This protein binds this small molecule.
Small molecule (SMILES): [H]/N=C(\N)N[C@H]1C=C(C(=O)O)O[C@@H]([C@H](O)[C@H](O)CO)[C@@H]1NC(C)=O

Sequence of chain 2.A:
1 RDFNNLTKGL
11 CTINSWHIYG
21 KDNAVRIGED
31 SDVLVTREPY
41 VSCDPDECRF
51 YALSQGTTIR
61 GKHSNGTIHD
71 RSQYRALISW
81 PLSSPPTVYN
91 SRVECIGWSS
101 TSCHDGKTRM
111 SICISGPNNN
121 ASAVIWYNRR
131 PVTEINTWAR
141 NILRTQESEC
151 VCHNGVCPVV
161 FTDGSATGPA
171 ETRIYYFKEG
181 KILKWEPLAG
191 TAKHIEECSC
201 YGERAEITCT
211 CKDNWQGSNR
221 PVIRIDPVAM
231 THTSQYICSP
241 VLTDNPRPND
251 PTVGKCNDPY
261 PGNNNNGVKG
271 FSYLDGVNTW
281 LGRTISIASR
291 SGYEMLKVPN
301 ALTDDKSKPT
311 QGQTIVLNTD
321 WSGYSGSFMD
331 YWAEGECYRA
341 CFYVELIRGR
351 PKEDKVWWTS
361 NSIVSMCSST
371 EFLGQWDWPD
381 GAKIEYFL

Binding-site contacts:
Ligand atom O1B contacts residue TYR324 of chain 2.A at 3.3 Å (h-bond).
Ligand atom C2 contacts residue TYR324 of chain 2.A at 2.8 Å (hydrophobic).
Ligand atom O1B contacts residue ARG290 of chain 2.A at 2.9 Å (salt-bridge).
Ligand atom C9 contacts residue ALA166 of chain 2.A at 3.7 Å (hydrophobic).
Ligand atom NH2 contacts residue ARG75 of chain 2.A at 3.4 Å (salt-bridge).
Ligand atom O10 contacts residue ASP70 of chain 2.A at 3.3 Å.
Ligand atom CZ contacts residue GLU38 of chain 2.A at 3.6 Å.
Ligand atom O8 contacts residue LYS212 of chain 2.A at 2.7 Å (salt-bridge).
Ligand atom O8 contacts residue GLU196 of chain 2.A at 2.5 Å (salt-bridge).
Ligand atom NE contacts residue GLU38 of chain 2.A at 3.3 Å (salt-bridge).
Ligand atom C3 contacts residue TYR324 of chain 2.A at 3.0 Å (hydrophobic).
Ligand atom O6 contacts residue TYR324 of chain 2.A at 3.4 Å (h-bond).
Ligand atom O10 contacts residue ARG71 of chain 2.A at 2.7 Å (salt-bridge).
Ligand atom C4 contacts residue TYR324 of chain 2.A at 3.7 Å (hydrophobic).
Ligand atom O1B contacts residue ARG37 of chain 2.A at 2.8 Å (salt-bridge).
Ligand atom O1A contacts residue TYR324 of chain 2.A at 3.4 Å (h-bond).
Ligand atom C8 contacts residue GLU196 of chain 2.A at 3.6 Å.
Ligand atom O1A contacts residue ARG290 of chain 2.A at 2.8 Å (salt-bridge).
Ligand atom C1 contacts residue ARG290 of chain 2.A at 3.5 Å.
Ligand atom C6 contacts residue TYR324 of chain 2.A at 3.8 Å (hydrophobic).
Ligand atom C1 contacts residue TYR324 of chain 2.A at 3.0 Å (hydrophobic).
Ligand atom C6 contacts residue GLU197 of chain 2.A at 3.8 Å.
Ligand atom C3 contacts residue ASP70 of chain 2.A at 3.2 Å.
Ligand atom NH2 contacts residue ASP70 of chain 2.A at 3.0 Å (salt-bridge).
Ligand atom C9 contacts residue GLU196 of chain 2.A at 3.6 Å.
Ligand atom C8 contacts residue LYS212 of chain 2.A at 3.7 Å.
Ligand atom O9 contacts residue ALA166 of chain 2.A at 3.3 Å.
Ligand atom NE contacts residue ASP70 of chain 2.A at 2.8 Å (salt-bridge).
Ligand atom CZ contacts residue TRP98 of chain 2.A at 3.4 Å (hydrophobic).
Ligand atom C11 contacts residue TRP98 of chain 2.A at 3.8 Å (hydrophobic).
Ligand atom C11 contacts residue ILE142 of chain 2.A at 3.6 Å (hydrophobic).
Ligand atom C3 contacts residue GLU38 of chain 2.A at 3.6 Å.
Ligand atom C10 contacts residue ARG71 of chain 2.A at 3.7 Å.
Ligand atom O9 contacts residue GLU196 of chain 2.A at 2.8 Å (salt-bridge).
Ligand atom NH1 contacts residue GLU147 of chain 2.A at 3.0 Å (salt-bridge).
Ligand atom NH1 contacts residue GLU38 of chain 2.A at 3.8 Å.
Ligand atom NH1 contacts residue TRP98 of chain 2.A at 3.2 Å (h-bond).
Ligand atom O9 contacts residue ARG144 of chain 2.A at 3.7 Å.
Ligand atom C4 contacts residue ASP70 of chain 2.A at 3.4 Å.
Ligand atom NH2 contacts residue TRP98 of chain 2.A at 2.8 Å (h-bond).